Sequence of chain 1.B:
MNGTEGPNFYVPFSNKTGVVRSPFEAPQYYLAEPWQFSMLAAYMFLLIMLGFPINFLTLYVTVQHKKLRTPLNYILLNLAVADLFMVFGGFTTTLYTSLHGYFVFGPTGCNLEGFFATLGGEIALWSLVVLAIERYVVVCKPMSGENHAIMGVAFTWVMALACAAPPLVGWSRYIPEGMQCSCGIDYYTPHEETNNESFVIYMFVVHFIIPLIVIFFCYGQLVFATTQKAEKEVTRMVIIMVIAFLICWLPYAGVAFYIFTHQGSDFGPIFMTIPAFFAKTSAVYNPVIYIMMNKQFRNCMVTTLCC

Binding-site contacts:
Ligand atom C19 contacts residue THR118 of chain 1.B at 3.2 Å.
Ligand atom C7 contacts residue TYR268 of chain 1.B at 3.8 Å (hydrophobic).
Ligand atom C11 contacts residue THR118 of chain 1.B at 3.3 Å.
Ligand atom C18 contacts residue THR118 of chain 1.B at 3.9 Å.
Ligand atom C13 contacts residue LYS296 of chain 1.B at 3.7 Å.
Ligand atom C9 contacts residue THR118 of chain 1.B at 3.7 Å.
Ligand atom C17 contacts residue ALA269 of chain 1.B at 3.8 Å (hydrophobic).
Ligand atom C19 contacts residue TYR191 of chain 1.B at 3.8 Å (hydrophobic).
Ligand atom C3 contacts residue PHE212 of chain 1.B at 3.2 Å (hydrophobic).
Ligand atom C14 contacts residue GLU113 of chain 1.B at 3.2 Å.
Ligand atom C13 contacts residue ALA117 of chain 1.B at 3.8 Å (hydrophobic).
Ligand atom C3 contacts residue GLU122 of chain 1.B at 3.8 Å.
Ligand atom C14 contacts residue CYS187 of chain 1.B at 3.4 Å (hydrophobic).
Ligand atom C5 contacts residue TRP265 of chain 1.B at 3.8 Å (hydrophobic).
Ligand atom C8 contacts residue TYR268 of chain 1.B at 3.3 Å (hydrophobic).
Ligand atom C5 contacts residue GLU122 of chain 1.B at 3.6 Å.
Ligand atom C2 contacts residue PHE212 of chain 1.B at 3.4 Å (hydrophobic).
Ligand atom C15 contacts residue GLU113 of chain 1.B at 3.6 Å.
Ligand atom C10 contacts residue THR118 of chain 1.B at 3.6 Å.
Ligand atom C20 contacts residue TYR268 of chain 1.B at 3.8 Å (hydrophobic).
Ligand atom C12 contacts residue ALA117 of chain 1.B at 3.6 Å (hydrophobic).
Ligand atom C10 contacts residue TYR268 of chain 1.B at 3.8 Å (hydrophobic).
Ligand atom C14 contacts residue LYS296 of chain 1.B at 2.4 Å.
Ligand atom C16 contacts residue GLU122 of chain 1.B at 3.4 Å.
Ligand atom C18 contacts residue TRP265 of chain 1.B at 3.8 Å (hydrophobic).
Ligand atom C15 contacts residue ALA292 of chain 1.B at 3.7 Å (hydrophobic).
Ligand atom C9 contacts residue TYR268 of chain 1.B at 3.6 Å (hydrophobic).
Ligand atom C4 contacts residue TRP265 of chain 1.B at 3.8 Å (hydrophobic).
Ligand atom C11 contacts residue CYS187 of chain 1.B at 3.7 Å (hydrophobic).
Ligand atom C13 contacts residue CYS187 of chain 1.B at 3.2 Å (hydrophobic).
Ligand atom C8 contacts residue TRP265 of chain 1.B at 3.8 Å (hydrophobic).
Ligand atom C12 contacts residue CYS187 of chain 1.B at 2.9 Å (hydrophobic).
Ligand atom C4 contacts residue GLU122 of chain 1.B at 3.8 Å.
Ligand atom C15 contacts residue LYS296 of chain 1.B at 1.3 Å.
Ligand atom C16 contacts residue MET207 of chain 1.B at 3.6 Å (hydrophobic).
Ligand atom C19 contacts residue ILE189 of chain 1.B at 3.6 Å (hydrophobic).
Ligand atom C18 contacts residue GLY121 of chain 1.B at 3.7 Å.
Ligand atom C17 contacts residue MET207 of chain 1.B at 3.9 Å (hydrophobic).
Ligand atom C14 contacts residue ALA117 of chain 1.B at 3.6 Å (hydrophobic).
Ligand atom C15 contacts residue SER186 of chain 1.B at 3.7 Å.

A protein and the small-molecule ligand that binds it are described below.
Small molecule (SMILES): CC1=C(/C=C/C(C)=C/C=C/C(C)=C/C=O)C(C)(C)CCC1